Binding-site contacts:
Ligand atom O1D contacts residue ASN81 of chain 1.G at 2.5 Å (h-bond).
Ligand atom N1 contacts residue PHE377 of chain 1.G at 3.9 Å.
Ligand atom O2A contacts residue MET45 of chain 1.G at 3.5 Å.
Ligand atom C1D contacts residue GLU83 of chain 1.G at 3.6 Å.
Ligand atom O2B contacts residue ALA34 of chain 1.G at 3.2 Å.
Ligand atom C5 contacts residue GLY35 of chain 1.G at 3.6 Å.
Ligand atom O3A contacts residue GLY308 of chain 1.G at 3.9 Å.
Ligand atom N1 contacts residue TYR376 of chain 1.G at 3.2 Å.
Ligand atom O1B contacts residue PHE307 of chain 1.G at 3.9 Å.
Ligand atom C2D contacts residue ASP311 of chain 1.G at 3.8 Å.
Ligand atom O2D contacts residue ASN81 of chain 1.G at 2.7 Å (h-bond).
Ligand atom N6 contacts residue VAL38 of chain 1.G at 3.4 Å.
Ligand atom C3D contacts residue ASP311 of chain 1.G at 3.4 Å.
Ligand atom C8 contacts residue GLY35 of chain 1.G at 3.9 Å.
Ligand atom O1B contacts residue GLY306 of chain 1.G at 3.9 Å.
Ligand atom O4' contacts residue GLY306 of chain 1.G at 3.8 Å.
Ligand atom C4D contacts residue ASP311 of chain 1.G at 3.5 Å.
Ligand atom O3D contacts residue HIS227 of chain 1.G at 3.5 Å (h-bond).
Ligand atom C2D contacts residue GLU83 of chain 1.G at 3.2 Å.
Ligand atom PB contacts residue ALA34 of chain 1.G at 3.7 Å.
Ligand atom O1D contacts residue MET45 of chain 1.G at 3.2 Å.
Ligand atom O3' contacts residue GLY308 of chain 1.G at 3.9 Å.
Ligand atom C3D contacts residue HIS227 of chain 1.G at 3.9 Å.
Ligand atom C5D contacts residue PHE307 of chain 1.G at 3.6 Å (hydrophobic).
Ligand atom O2D contacts residue ASP311 of chain 1.G at 2.9 Å (salt-bridge).
Ligand atom N7 contacts residue VAL38 of chain 1.G at 3.6 Å.
Ligand atom C5D contacts residue ASP311 of chain 1.G at 3.6 Å.
Ligand atom C2 contacts residue ALA375 of chain 1.G at 3.8 Å (hydrophobic).
Ligand atom O3D contacts residue ASP311 of chain 1.G at 2.7 Å (salt-bridge).
Ligand atom O5D contacts residue PHE307 of chain 1.G at 3.2 Å.
Ligand atom O4' contacts residue GLY35 of chain 1.G at 3.5 Å.
Ligand atom O1B contacts residue GLY33 of chain 1.G at 3.5 Å.
Ligand atom C1D contacts residue ASN81 of chain 1.G at 3.6 Å.
Ligand atom N7 contacts residue GLY35 of chain 1.G at 3.6 Å (h-bond).
Ligand atom C2 contacts residue TYR376 of chain 1.G at 3.9 Å (hydrophobic).
Ligand atom O2A contacts residue ALA34 of chain 1.G at 3.5 Å.
Ligand atom C3D contacts residue GLU83 of chain 1.G at 3.5 Å.
Ligand atom C2D contacts residue ASN81 of chain 1.G at 3.6 Å.
Ligand atom O1B contacts residue ALA34 of chain 1.G at 2.6 Å (h-bond).
Ligand atom O1A contacts residue MET45 of chain 1.G at 3.5 Å.

The protein below binds the small molecule below.
Small molecule (SMILES): Nc1ncnc2c1ncn2[C@@H]1O[C@H](COP(=O)(O)OP(=O)(O)OC[C@H]2O[C@H](O)[C@H](O)[C@@H]2O)[C@@H](O)[C@H]1O

Sequence of chain 1.G:
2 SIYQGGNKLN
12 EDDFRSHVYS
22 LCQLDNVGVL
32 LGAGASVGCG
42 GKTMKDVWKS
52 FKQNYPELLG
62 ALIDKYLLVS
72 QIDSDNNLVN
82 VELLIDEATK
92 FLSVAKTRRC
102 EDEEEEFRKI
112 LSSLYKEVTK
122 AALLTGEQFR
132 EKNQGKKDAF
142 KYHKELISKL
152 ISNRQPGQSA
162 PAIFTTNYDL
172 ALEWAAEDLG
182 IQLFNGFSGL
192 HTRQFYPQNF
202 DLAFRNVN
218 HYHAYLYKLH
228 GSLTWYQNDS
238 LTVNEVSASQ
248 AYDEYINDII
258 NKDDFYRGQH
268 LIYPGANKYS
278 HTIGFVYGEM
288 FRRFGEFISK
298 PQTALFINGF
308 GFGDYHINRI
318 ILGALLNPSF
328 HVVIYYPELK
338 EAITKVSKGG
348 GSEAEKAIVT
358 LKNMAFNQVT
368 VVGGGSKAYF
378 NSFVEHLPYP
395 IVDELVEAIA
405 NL